Binding-site contacts:
Ligand atom C1 contacts residue CYS589 of chain 1.D at 2.7 Å (hydrophobic).
Ligand atom C6 contacts residue CYS589 of chain 1.D at 1.8 Å (hydrophobic).
Ligand atom CM2 contacts residue GLN354 of chain 1.D at 3.4 Å.
Ligand atom O1 contacts residue ARG358 of chain 1.D at 3.6 Å.
Ligand atom O1 contacts residue GLN354 of chain 1.D at 4.1 Å.
Ligand atom O2 contacts residue GLN354 of chain 1.D at 3.3 Å (h-bond).
Ligand atom O2 contacts residue ARG358 of chain 1.D at 4.2 Å.
Ligand atom O1 contacts residue CYS589 of chain 1.D at 2.8 Å (h-bond).
Ligand atom C2 contacts residue GLN354 of chain 1.D at 4.4 Å.
Ligand atom CM3 contacts residue GLN354 of chain 1.D at 3.5 Å.
Ligand atom O3 contacts residue GLN354 of chain 1.D at 4.0 Å.
Ligand atom C5 contacts residue CYS589 of chain 1.D at 3.0 Å (hydrophobic).
Ligand atom CM5 contacts residue CYS589 of chain 1.D at 2.9 Å (hydrophobic).
Ligand atom C1 contacts residue ARG358 of chain 1.D at 4.0 Å.
Ligand atom O3 contacts residue GLU250 of chain 1.D at 4.2 Å.
Ligand atom CM2 contacts residue GLU250 of chain 1.D at 3.8 Å.
Ligand atom C2 contacts residue CYS589 of chain 1.D at 4.1 Å (hydrophobic).
Ligand atom C4 contacts residue CYS589 of chain 1.D at 4.4 Å (hydrophobic).
Ligand atom C2 contacts residue ARG358 of chain 1.D at 4.2 Å.

This small molecule binds to this protein.
Small molecule (SMILES): COC1=C(OC)C(=O)C(C)=CC1=O

Sequence of chain 1.D:
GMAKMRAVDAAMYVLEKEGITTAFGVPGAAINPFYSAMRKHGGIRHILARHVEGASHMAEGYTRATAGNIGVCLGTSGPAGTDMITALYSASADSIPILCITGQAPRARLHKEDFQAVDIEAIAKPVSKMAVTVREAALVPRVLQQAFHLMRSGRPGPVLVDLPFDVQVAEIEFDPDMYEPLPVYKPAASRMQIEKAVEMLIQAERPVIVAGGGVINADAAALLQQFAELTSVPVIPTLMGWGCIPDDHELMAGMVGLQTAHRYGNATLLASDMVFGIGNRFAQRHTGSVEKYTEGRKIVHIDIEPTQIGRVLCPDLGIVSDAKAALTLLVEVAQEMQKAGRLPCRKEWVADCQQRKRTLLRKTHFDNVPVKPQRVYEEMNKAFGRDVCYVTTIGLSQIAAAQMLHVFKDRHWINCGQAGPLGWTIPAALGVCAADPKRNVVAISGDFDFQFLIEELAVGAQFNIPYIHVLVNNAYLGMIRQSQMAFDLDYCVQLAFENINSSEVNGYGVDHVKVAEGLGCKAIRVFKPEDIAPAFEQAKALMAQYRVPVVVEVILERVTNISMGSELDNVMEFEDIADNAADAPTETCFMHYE